Binding-site contacts:
Ligand atom N6 contacts residue PHE152 of chain 1.B at 3.7 Å.
Ligand atom N7 contacts residue GLY78 of chain 1.B at 3.4 Å (h-bond).
Ligand atom N1 contacts residue VAL153 of chain 1.B at 3.0 Å (h-bond).
Ligand atom C9 contacts residue ALA77 of chain 1.B at 3.7 Å (hydrophobic).
Ligand atom C1' contacts residue SER76 of chain 1.B at 3.4 Å.
Ligand atom C3' contacts residue GLU175 of chain 1.B at 3.6 Å.
Ligand atom C8 contacts residue ALA77 of chain 1.B at 3.4 Å (hydrophobic).
Ligand atom C5' contacts residue PHE152 of chain 1.B at 3.4 Å (hydrophobic).
Ligand atom C8 contacts residue ASP198 of chain 1.B at 3.5 Å.
Ligand atom N7 contacts residue SER197 of chain 1.B at 3.8 Å.
Ligand atom N3 contacts residue GLU173 of chain 1.B at 3.2 Å.
Ligand atom C5 contacts residue PHE152 of chain 1.B at 3.4 Å (hydrophobic).
Ligand atom C2 contacts residue MET174 of chain 1.B at 3.8 Å (hydrophobic).
Ligand atom N1 contacts residue PHE152 of chain 1.B at 3.7 Å.
Ligand atom C2 contacts residue ALA151 of chain 1.B at 3.6 Å (hydrophobic).
Ligand atom C3' contacts residue MET174 of chain 1.B at 3.5 Å (hydrophobic).
Ligand atom C2' contacts residue GLU175 of chain 1.B at 3.7 Å.
Ligand atom C2 contacts residue PHE152 of chain 1.B at 3.8 Å (hydrophobic).
Ligand atom O3' contacts residue GLU175 of chain 1.B at 2.8 Å (salt-bridge).
Ligand atom C2' contacts residue MET174 of chain 1.B at 3.8 Å (hydrophobic).
Ligand atom C3' contacts residue ILE50 of chain 1.B at 3.8 Å (hydrophobic).
Ligand atom C5 contacts residue GLY78 of chain 1.B at 3.6 Å.
Ligand atom N7 contacts residue ALA77 of chain 1.B at 3.5 Å.
Ligand atom N3 contacts residue MET174 of chain 1.B at 3.7 Å.
Ligand atom N1' contacts residue SER76 of chain 1.B at 3.5 Å (h-bond).
Ligand atom C6 contacts residue VAL153 of chain 1.B at 3.8 Å (hydrophobic).
Ligand atom C10 contacts residue GLU173 of chain 1.B at 3.7 Å.
Ligand atom C2 contacts residue VAL172 of chain 1.B at 3.7 Å (hydrophobic).
Ligand atom C6 contacts residue PHE152 of chain 1.B at 3.5 Å (hydrophobic).
Ligand atom C1' contacts residue PHE208 of chain 1.B at 3.4 Å (hydrophobic).
Ligand atom N1 contacts residue VAL172 of chain 1.B at 3.5 Å.
Ligand atom C8 contacts residue GLY78 of chain 1.B at 3.7 Å.
Ligand atom N6 contacts residue VAL153 of chain 1.B at 3.0 Å (h-bond).
Ligand atom C10 contacts residue SER76 of chain 1.B at 3.3 Å.
Ligand atom C2 contacts residue GLU173 of chain 1.B at 3.7 Å.
Ligand atom N6 contacts residue ASP198 of chain 1.B at 3.0 Å (salt-bridge).
Ligand atom O3' contacts residue ILE50 of chain 1.B at 3.4 Å.
Ligand atom C8 contacts residue SER197 of chain 1.B at 3.4 Å.
Ligand atom N7 contacts residue ASP198 of chain 1.B at 2.8 Å (salt-bridge).
Ligand atom N7 contacts residue PHE152 of chain 1.B at 3.6 Å.

Sequence of chain 1.A:
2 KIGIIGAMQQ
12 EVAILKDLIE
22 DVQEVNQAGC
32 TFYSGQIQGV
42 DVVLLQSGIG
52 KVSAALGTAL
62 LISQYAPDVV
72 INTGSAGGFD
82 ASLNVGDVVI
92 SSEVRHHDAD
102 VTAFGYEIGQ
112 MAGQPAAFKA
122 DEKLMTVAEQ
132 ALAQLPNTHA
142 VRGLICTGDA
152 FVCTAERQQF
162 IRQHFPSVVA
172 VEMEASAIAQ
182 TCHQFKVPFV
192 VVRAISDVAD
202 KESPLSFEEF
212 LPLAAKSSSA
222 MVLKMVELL

The small molecule below binds the protein below.
Small molecule (SMILES): CCCCSC[C@H]1CN(Cc2c[nH]c3c(N)ncnc23)C[C@@H]1O

Sequence of chain 1.B:
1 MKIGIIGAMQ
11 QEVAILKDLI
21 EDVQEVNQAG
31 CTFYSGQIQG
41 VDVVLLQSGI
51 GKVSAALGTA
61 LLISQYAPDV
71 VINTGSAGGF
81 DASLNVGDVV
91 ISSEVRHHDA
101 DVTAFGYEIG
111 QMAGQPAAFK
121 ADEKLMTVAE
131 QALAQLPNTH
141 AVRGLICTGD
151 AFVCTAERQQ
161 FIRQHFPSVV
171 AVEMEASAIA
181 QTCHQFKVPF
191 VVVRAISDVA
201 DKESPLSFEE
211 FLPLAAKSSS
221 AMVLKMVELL